Binding-site contacts:
Ligand atom O7 contacts residue ASN282 of chain 1.A at 3.3 Å (h-bond).
Ligand atom C7 contacts residue ASN280 of chain 1.A at 4.3 Å.
Ligand atom C3 contacts residue ASN282 of chain 1.A at 3.8 Å.
Ligand atom C1 contacts residue ASN282 of chain 1.A at 1.5 Å.
Ligand atom O7 contacts residue GLU281 of chain 1.A at 3.9 Å.
Ligand atom C8 contacts residue ASN280 of chain 1.A at 3.5 Å.
Ligand atom C4 contacts residue ASN282 of chain 1.A at 4.3 Å.
Ligand atom C5 contacts residue ASN282 of chain 1.A at 3.7 Å.
Ligand atom C7 contacts residue ASN282 of chain 1.A at 3.4 Å.
Ligand atom C2 contacts residue ASN282 of chain 1.A at 2.6 Å.
Ligand atom O5 contacts residue ASN282 of chain 1.A at 2.4 Å (h-bond).
Ligand atom N2 contacts residue ASN282 of chain 1.A at 3.0 Å (h-bond).

Sequence of chain 1.A:
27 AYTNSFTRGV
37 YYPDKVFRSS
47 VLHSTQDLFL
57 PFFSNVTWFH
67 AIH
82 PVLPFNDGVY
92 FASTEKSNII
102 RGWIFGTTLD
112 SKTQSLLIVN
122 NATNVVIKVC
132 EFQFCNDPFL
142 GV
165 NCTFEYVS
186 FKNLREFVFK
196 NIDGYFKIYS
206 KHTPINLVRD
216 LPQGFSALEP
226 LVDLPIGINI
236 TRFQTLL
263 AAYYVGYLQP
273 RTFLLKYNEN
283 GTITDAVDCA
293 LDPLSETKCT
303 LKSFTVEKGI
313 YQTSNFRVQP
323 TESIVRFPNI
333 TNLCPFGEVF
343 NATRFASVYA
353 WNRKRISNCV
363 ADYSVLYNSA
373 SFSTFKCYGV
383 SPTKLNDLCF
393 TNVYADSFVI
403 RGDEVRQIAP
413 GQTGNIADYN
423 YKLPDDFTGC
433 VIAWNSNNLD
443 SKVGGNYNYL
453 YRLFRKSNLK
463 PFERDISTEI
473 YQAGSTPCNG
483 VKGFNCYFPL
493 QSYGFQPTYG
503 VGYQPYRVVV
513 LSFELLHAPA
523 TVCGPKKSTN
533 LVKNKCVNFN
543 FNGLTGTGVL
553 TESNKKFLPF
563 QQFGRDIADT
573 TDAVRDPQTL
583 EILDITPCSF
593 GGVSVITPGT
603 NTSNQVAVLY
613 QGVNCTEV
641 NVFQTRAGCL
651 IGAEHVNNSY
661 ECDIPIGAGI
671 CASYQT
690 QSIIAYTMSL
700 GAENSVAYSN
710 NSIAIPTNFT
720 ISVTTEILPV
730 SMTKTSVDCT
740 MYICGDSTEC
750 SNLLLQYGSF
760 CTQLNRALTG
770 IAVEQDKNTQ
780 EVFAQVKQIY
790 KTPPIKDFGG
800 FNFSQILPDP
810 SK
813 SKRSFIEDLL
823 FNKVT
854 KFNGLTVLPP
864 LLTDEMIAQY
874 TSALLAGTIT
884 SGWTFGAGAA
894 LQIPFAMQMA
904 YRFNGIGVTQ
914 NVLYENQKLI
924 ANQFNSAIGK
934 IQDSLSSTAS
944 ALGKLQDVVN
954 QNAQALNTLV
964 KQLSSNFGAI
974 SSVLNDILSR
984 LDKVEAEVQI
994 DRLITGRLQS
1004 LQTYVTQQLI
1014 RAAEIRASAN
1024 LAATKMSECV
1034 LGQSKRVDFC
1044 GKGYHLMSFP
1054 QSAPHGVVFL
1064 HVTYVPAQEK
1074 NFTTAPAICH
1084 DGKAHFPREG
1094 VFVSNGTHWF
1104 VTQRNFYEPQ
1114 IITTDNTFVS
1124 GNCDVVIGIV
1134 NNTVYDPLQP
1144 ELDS

A small-molecule ligand and the protein it binds are described below.
Small molecule (SMILES): CC(=O)N[C@@H]1[C@@H](O)[C@H](O)[C@@H](CO)O[C@H]1O